Sequence of chain 5.T:
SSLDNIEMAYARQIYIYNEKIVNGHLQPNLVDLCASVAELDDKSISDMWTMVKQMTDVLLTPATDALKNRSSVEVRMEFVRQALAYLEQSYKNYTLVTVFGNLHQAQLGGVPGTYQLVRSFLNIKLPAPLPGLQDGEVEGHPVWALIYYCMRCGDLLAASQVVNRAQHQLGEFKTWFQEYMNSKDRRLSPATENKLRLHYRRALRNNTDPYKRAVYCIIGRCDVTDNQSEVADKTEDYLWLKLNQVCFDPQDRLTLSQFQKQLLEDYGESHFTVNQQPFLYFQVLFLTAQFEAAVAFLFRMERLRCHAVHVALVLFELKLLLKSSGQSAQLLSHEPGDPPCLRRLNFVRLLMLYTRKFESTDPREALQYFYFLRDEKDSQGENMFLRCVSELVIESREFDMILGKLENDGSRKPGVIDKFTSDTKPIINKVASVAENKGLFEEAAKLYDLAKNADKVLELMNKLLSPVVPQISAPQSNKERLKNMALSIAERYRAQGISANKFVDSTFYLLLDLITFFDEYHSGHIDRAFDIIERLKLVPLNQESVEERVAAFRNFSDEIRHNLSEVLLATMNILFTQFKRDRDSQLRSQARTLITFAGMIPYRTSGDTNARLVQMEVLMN

Binding-site contacts:
Ligand atom CB contacts residue HIS277 of chain 5.T at 3.7 Å.
Ligand atom C contacts residue THR235 of chain 5.T at 3.6 Å.
Ligand atom CG contacts residue TYR273 of chain 5.T at 3.6 Å (hydrophobic).
Ligand atom O contacts residue HIS277 of chain 5.T at 3.4 Å.
Ligand atom CD1 contacts residue TYR91 of chain 5.T at 3.9 Å (hydrophobic).
Ligand atom C contacts residue LEU286 of chain 5.T at 3.8 Å (hydrophobic).
Ligand atom CG1 contacts residue TYR94 of chain 5.T at 3.8 Å (hydrophobic).
Ligand atom CG contacts residue ASP233 of chain 5.T at 3.0 Å.
Ligand atom CG2 contacts residue GLU236 of chain 5.T at 3.3 Å.
Ligand atom CA contacts residue THR235 of chain 5.T at 3.6 Å.
Ligand atom CD contacts residue HIS277 of chain 5.T at 3.9 Å.
Ligand atom CG2 contacts residue ASN281 of chain 5.T at 3.6 Å.
Ligand atom CA contacts residue ASN227 of chain 5.T at 3.7 Å.
Ligand atom C contacts residue THR235 of chain 5.T at 3.6 Å.
Ligand atom C contacts residue TYR94 of chain 5.T at 4.0 Å (hydrophobic).
Ligand atom C contacts residue ASN227 of chain 5.T at 3.5 Å.
Ligand atom O contacts residue ASN227 of chain 5.T at 3.6 Å.
Ligand atom O contacts residue TYR94 of chain 5.T at 2.9 Å.
Ligand atom CG contacts residue HIS277 of chain 5.T at 3.8 Å.
Ligand atom N contacts residue THR235 of chain 5.T at 3.5 Å (h-bond).
Ligand atom CG2 contacts residue PHE278 of chain 5.T at 3.7 Å (hydrophobic).
Ligand atom CG1 contacts residue VAL280 of chain 5.T at 4.0 Å (hydrophobic).
Ligand atom C contacts residue ASN281 of chain 5.T at 3.8 Å.
Ligand atom O contacts residue THR235 of chain 5.T at 3.0 Å (h-bond).
Ligand atom O contacts residue LEU286 of chain 5.T at 3.2 Å.
Ligand atom CG2 contacts residue HIS277 of chain 5.T at 3.3 Å.
Ligand atom O contacts residue LYS234 of chain 5.T at 3.6 Å.
Ligand atom CB contacts residue LEU286 of chain 5.T at 3.9 Å (hydrophobic).
Ligand atom CG contacts residue LYS234 of chain 5.T at 3.3 Å.
Ligand atom N contacts residue THR235 of chain 5.T at 3.9 Å.
Ligand atom CD1 contacts residue TYR94 of chain 5.T at 3.5 Å (hydrophobic).
Ligand atom CB contacts residue TYR238 of chain 5.T at 3.6 Å (hydrophobic).
Ligand atom O contacts residue ASN281 of chain 5.T at 2.6 Å (h-bond).
Ligand atom O contacts residue THR235 of chain 5.T at 3.1 Å (h-bond).
Ligand atom CB contacts residue ASP233 of chain 5.T at 3.0 Å.
Ligand atom N contacts residue TYR273 of chain 5.T at 3.9 Å.
Ligand atom CG2 contacts residue LEU286 of chain 5.T at 3.7 Å (hydrophobic).
Ligand atom C contacts residue THR235 of chain 5.T at 3.6 Å.
Ligand atom CD contacts residue TYR273 of chain 5.T at 3.3 Å (hydrophobic).
Ligand atom N contacts residue ASN227 of chain 5.T at 3.0 Å (h-bond).

This protein binds this small molecule.
Small molecule (SMILES): CC[C@H](C)[C@H](NC(=O)[C@H](CO)NC(=O)[C@H](CCCN=C(N)N)NC(=O)[C@@H](NC(=O)[C@@H]1CCCN1C(=O)[C@@H]1CCCN1C(=O)[C@H](C)N)C(C)C)C(=O)N[C@H](C=O)Cc1ccc(O)cc1